Binding-site contacts:
Ligand atom C7 contacts residue TYR1 of chain 1.C at 4.1 Å (hydrophobic).
Ligand atom O6 contacts residue ASP23 of chain 1.A at 4.4 Å.
Ligand atom O7 contacts residue SER58 of chain 1.A at 3.6 Å.
Ligand atom C3 contacts residue ASN82 of chain 1.A at 3.8 Å.
Ligand atom C8 contacts residue ASN60 of chain 1.A at 3.6 Å.
Ligand atom N2 contacts residue TYR1 of chain 1.C at 4.2 Å.
Ligand atom C2 contacts residue SER58 of chain 1.A at 3.9 Å.
Ligand atom C1 contacts residue ASN82 of chain 1.A at 1.4 Å.
Ligand atom C6 contacts residue SER58 of chain 1.A at 3.4 Å.
Ligand atom C1 contacts residue SER58 of chain 1.A at 3.6 Å.
Ligand atom C8 contacts residue TYR81 of chain 1.A at 3.8 Å (hydrophobic).
Ligand atom C4 contacts residue ASN82 of chain 1.A at 4.2 Å.
Ligand atom C7 contacts residue TYR81 of chain 1.A at 4.0 Å (hydrophobic).
Ligand atom O6 contacts residue ASN60 of chain 1.A at 3.2 Å.
Ligand atom C6 contacts residue ASN60 of chain 1.A at 4.5 Å.
Ligand atom C7 contacts residue SER58 of chain 1.A at 4.4 Å.
Ligand atom C5 contacts residue ASN82 of chain 1.A at 3.6 Å.
Ligand atom C2 contacts residue ASN82 of chain 1.A at 2.5 Å.
Ligand atom O5 contacts residue SER58 of chain 1.A at 3.3 Å.
Ligand atom N2 contacts residue ASN82 of chain 1.A at 3.0 Å (h-bond).
Ligand atom C7 contacts residue ASN82 of chain 1.A at 3.5 Å.
Ligand atom C8 contacts residue TYR1 of chain 1.C at 3.5 Å (hydrophobic).
Ligand atom C5 contacts residue SER58 of chain 1.A at 4.3 Å.
Ligand atom O6 contacts residue SER58 of chain 1.A at 4.0 Å.
Ligand atom O7 contacts residue TYR81 of chain 1.A at 3.7 Å.
Ligand atom O7 contacts residue ASN82 of chain 1.A at 3.6 Å (h-bond).
Ligand atom O5 contacts residue ASN82 of chain 1.A at 2.2 Å (h-bond).

Sequence of chain 1.A:
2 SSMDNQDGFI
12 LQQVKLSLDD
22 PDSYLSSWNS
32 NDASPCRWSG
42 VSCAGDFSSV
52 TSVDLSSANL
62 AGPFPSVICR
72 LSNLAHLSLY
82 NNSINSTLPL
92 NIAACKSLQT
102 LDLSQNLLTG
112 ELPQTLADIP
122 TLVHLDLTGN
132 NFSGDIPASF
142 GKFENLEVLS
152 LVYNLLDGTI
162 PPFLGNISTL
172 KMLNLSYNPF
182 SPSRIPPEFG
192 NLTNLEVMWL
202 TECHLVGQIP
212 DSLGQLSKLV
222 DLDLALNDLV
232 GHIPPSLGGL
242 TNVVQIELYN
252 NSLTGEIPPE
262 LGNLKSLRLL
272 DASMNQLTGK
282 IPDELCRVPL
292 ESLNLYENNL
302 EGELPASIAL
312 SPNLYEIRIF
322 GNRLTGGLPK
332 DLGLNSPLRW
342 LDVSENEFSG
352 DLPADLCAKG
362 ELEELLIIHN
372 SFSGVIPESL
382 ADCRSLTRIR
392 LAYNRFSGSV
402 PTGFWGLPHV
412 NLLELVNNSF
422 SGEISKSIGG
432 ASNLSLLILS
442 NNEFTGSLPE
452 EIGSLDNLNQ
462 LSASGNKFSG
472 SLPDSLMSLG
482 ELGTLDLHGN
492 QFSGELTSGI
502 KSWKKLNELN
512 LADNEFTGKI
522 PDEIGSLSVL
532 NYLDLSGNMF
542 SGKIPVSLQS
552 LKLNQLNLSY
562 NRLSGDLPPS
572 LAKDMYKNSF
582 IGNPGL

This protein binds this small molecule.
Small molecule (SMILES): CC(=O)N[C@H]1[C@H](O[C@H]2[C@H](O)[C@@H](NC(C)=O)CO[C@@H]2CO)O[C@H](CO)[C@@H](O[C@@H]2O[C@H](CO[C@H]3O[C@H](CO)[C@@H](O)[C@H](O)[C@@H]3O)[C@@H](O)[C@H](O)[C@@H]2O)[C@@H]1O

Sequence of chain 1.C:
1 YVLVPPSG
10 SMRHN